A small-molecule ligand and the protein it binds are described below.
Small molecule (SMILES): CC(=O)N[C@H]1[C@@H](O[P](=O)(O)O[P](=O)(O)OC[C@H]2O[C@@H](n3ccc(=O)[nH]c3=O)[C@H](O)[C@@H]2O)O[C@H](CO)[C@@H](O)[C@@H]1O

Binding-site contacts:
Ligand atom O3' contacts residue LYS80 of chain 1.A at 2.6 Å (salt-bridge).
Ligand atom C2B contacts residue GLU201 of chain 1.A at 3.3 Å.
Ligand atom O6' contacts residue ASN173 of chain 1.A at 3.0 Å (h-bond).
Ligand atom O7' contacts residue LYS80 of chain 1.A at 2.8 Å (salt-bridge).
Ligand atom O5' contacts residue ASN173 of chain 1.A at 3.4 Å (h-bond).
Ligand atom C4 contacts residue ARG187 of chain 1.A at 3.2 Å.
Ligand atom C4' contacts residue THR119 of chain 1.A at 3.4 Å.
Ligand atom C2B contacts residue ARG264 of chain 1.A at 3.5 Å.
Ligand atom O3B contacts residue GLN206 of chain 1.A at 3.3 Å.
Ligand atom O1A contacts residue ALA183 of chain 1.A at 3.4 Å.
Ligand atom O3' contacts residue TYR143 of chain 1.A at 3.2 Å (h-bond).
Ligand atom C5 contacts residue ARG187 of chain 1.A at 3.5 Å.
Ligand atom O3A contacts residue ASN173 of chain 1.A at 3.5 Å (h-bond).
Ligand atom O2A contacts residue ARG264 of chain 1.A at 2.9 Å (salt-bridge).
Ligand atom O3B contacts residue ARG208 of chain 1.A at 3.4 Å (salt-bridge).
Ligand atom O2' contacts residue GLU267 of chain 1.A at 3.2 Å (salt-bridge).
Ligand atom O3B contacts residue GLU267 of chain 1.A at 2.6 Å (salt-bridge).
Ligand atom C3' contacts residue LYS80 of chain 1.A at 3.4 Å.
Ligand atom O2' contacts residue ARG264 of chain 1.A at 3.5 Å.
Ligand atom O4' contacts residue THR119 of chain 1.A at 2.5 Å (h-bond).
Ligand atom O4 contacts residue ARG187 of chain 1.A at 2.8 Å (salt-bridge).
Ligand atom C6' contacts residue CYS120 of chain 1.A at 3.2 Å (hydrophobic).
Ligand atom N3 contacts residue PRO199 of chain 1.A at 2.9 Å (h-bond).
Ligand atom O4' contacts residue GLU121 of chain 1.A at 3.3 Å.
Ligand atom O2 contacts residue VAL200 of chain 1.A at 3.5 Å.
Ligand atom C5' contacts residue GLU121 of chain 1.A at 3.5 Å.
Ligand atom O2B contacts residue ARG264 of chain 1.A at 2.8 Å (salt-bridge).
Ligand atom O4B contacts residue VAL242 of chain 1.A at 3.5 Å.
Ligand atom O2 contacts residue GLU201 of chain 1.A at 2.9 Å (salt-bridge).
Ligand atom C4' contacts residue NAD1 of chain 1.D at 3.2 Å.
Ligand atom C6' contacts residue THR119 of chain 1.A at 3.2 Å.
Ligand atom O1A contacts residue LEU184 of chain 1.A at 2.5 Å (h-bond).
Ligand atom O6' contacts residue CYS120 of chain 1.A at 2.7 Å (h-bond).
Ligand atom O6' contacts residue GLU121 of chain 1.A at 3.1 Å (salt-bridge).
Ligand atom N1 contacts residue LEU184 of chain 1.A at 3.5 Å.
Ligand atom O1B contacts residue ASN173 of chain 1.A at 3.2 Å (h-bond).
Ligand atom O4' contacts residue TYR143 of chain 1.A at 2.7 Å (h-bond).
Ligand atom O2' contacts residue GLU201 of chain 1.A at 2.6 Å (salt-bridge).
Ligand atom O1B contacts residue ARG208 of chain 1.A at 3.0 Å (salt-bridge).
Ligand atom C2 contacts residue LEU184 of chain 1.A at 3.4 Å (hydrophobic).

Sequence of chain 1.A:
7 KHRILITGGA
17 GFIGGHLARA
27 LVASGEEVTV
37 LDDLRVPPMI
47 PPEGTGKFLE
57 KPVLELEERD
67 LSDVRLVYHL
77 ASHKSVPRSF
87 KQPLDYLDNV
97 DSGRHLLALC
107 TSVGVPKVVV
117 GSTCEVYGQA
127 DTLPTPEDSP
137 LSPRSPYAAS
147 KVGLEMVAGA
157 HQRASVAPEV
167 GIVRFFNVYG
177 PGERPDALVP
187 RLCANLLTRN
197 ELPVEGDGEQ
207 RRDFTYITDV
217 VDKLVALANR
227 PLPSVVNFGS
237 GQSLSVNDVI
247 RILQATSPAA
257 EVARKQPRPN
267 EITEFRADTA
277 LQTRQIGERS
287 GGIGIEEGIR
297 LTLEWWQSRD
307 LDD